This small molecule binds to this protein.
Small molecule (SMILES): Cc1onc(-c2ccc(O)cc2O)c1-c1ccccc1

Binding-site contacts:
Ligand atom C16 contacts residue LEU93 of chain 1.A at 3.3 Å (hydrophobic).
Ligand atom N2 contacts residue THR170 of chain 1.A at 3.2 Å (h-bond).
Ligand atom C22 contacts residue ASP79 of chain 1.A at 3.5 Å.
Ligand atom C15 contacts residue LEU93 of chain 1.A at 3.5 Å (hydrophobic).
Ligand atom C22 contacts residue ASN37 of chain 1.A at 3.8 Å.
Ligand atom C16 contacts residue GLY94 of chain 1.A at 3.9 Å.
Ligand atom C4 contacts residue ALA41 of chain 1.A at 4.0 Å (hydrophobic).
Ligand atom C15 contacts residue GLY94 of chain 1.A at 3.4 Å.
Ligand atom O11 contacts residue ILE82 of chain 1.A at 3.8 Å.
Ligand atom C12 contacts residue ASN37 of chain 1.A at 3.5 Å.
Ligand atom O30 contacts residue THR170 of chain 1.A at 3.6 Å.
Ligand atom O29 contacts residue VAL172 of chain 1.A at 3.6 Å.
Ligand atom C22 contacts residue THR170 of chain 1.A at 4.0 Å.
Ligand atom O29 contacts residue ASN37 of chain 1.A at 3.6 Å.
Ligand atom O11 contacts residue ALA41 of chain 1.A at 3.7 Å.
Ligand atom C3 contacts residue ALA41 of chain 1.A at 3.8 Å (hydrophobic).
Ligand atom C25 contacts residue MET84 of chain 1.A at 3.7 Å (hydrophobic).
Ligand atom C8 contacts residue ILE82 of chain 1.A at 3.8 Å (hydrophobic).
Ligand atom N2 contacts residue GLY83 of chain 1.A at 4.1 Å.
Ligand atom C3 contacts residue MET84 of chain 1.A at 3.8 Å (hydrophobic).
Ligand atom O30 contacts residue ALA41 of chain 1.A at 3.3 Å.
Ligand atom C23 contacts residue ASN37 of chain 1.A at 3.4 Å.
Ligand atom C5 contacts residue ALA41 of chain 1.A at 3.9 Å (hydrophobic).
Ligand atom O30 contacts residue SER38 of chain 1.A at 3.9 Å.
Ligand atom C5 contacts residue MET84 of chain 1.A at 3.8 Å (hydrophobic).
Ligand atom C21 contacts residue ASP79 of chain 1.A at 3.5 Å.
Ligand atom C21 contacts residue THR170 of chain 1.A at 3.9 Å.
Ligand atom O29 contacts residue LEU34 of chain 1.A at 3.6 Å.
Ligand atom C13 contacts residue ASN37 of chain 1.A at 3.8 Å.
Ligand atom C22 contacts residue SER38 of chain 1.A at 3.9 Å.
Ligand atom O11 contacts residue GLY83 of chain 1.A at 3.4 Å (h-bond).
Ligand atom O11 contacts residue MET84 of chain 1.A at 3.5 Å.
Ligand atom O30 contacts residue ASN37 of chain 1.A at 4.1 Å.
Ligand atom N2 contacts residue ALA41 of chain 1.A at 3.7 Å.
Ligand atom C15 contacts residue THR95 of chain 1.A at 4.0 Å.
Ligand atom O30 contacts residue ASP79 of chain 1.A at 2.7 Å (salt-bridge).
Ligand atom N2 contacts residue MET84 of chain 1.A at 3.8 Å.
Ligand atom C8 contacts residue LYS44 of chain 1.A at 3.2 Å.
Ligand atom C6 contacts residue MET84 of chain 1.A at 3.8 Å (hydrophobic).
Ligand atom C24 contacts residue ASN37 of chain 1.A at 3.5 Å.

Sequence of chain 1.A:
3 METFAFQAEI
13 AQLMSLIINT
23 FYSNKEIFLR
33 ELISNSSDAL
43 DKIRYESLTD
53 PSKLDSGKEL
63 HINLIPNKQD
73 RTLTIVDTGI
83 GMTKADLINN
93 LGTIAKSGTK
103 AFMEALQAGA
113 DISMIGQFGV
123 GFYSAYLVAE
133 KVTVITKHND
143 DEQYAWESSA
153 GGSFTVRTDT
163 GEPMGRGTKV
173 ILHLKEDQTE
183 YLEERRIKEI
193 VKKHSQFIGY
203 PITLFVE